A protein and the small-molecule ligand that binds it are described below.
Small molecule (SMILES): CC(=O)N[C@H]1[C@H](O[C@H]2[C@H](O[C@@H]3O[C@@H](C)[C@@H](O)[C@@H](O)[C@@H]3O)[C@@H](NC(C)=O)CO[C@@H]2CO[C@@H]2O[C@@H](C)[C@@H](O)[C@@H](O)[C@@H]2O)O[C@H](CO)[C@@H](O[C@@H]2O[C@H](CO)[C@@H](O)[C@H](O[C@@H]3O[C@H](CO)[C@@H](O)[C@H](O)[C@@H]3O)[C@@H]2O)[C@@H]1O

Binding-site contacts:
Ligand atom O5 contacts residue GLY63 of chain 1.A at 4.0 Å.
Ligand atom C5 contacts residue ASN86 of chain 1.A at 3.6 Å.
Ligand atom O6 contacts residue ASP20 of chain 1.A at 3.8 Å.
Ligand atom O5 contacts residue ALA62 of chain 1.A at 3.4 Å.
Ligand atom C6 contacts residue ALA62 of chain 1.A at 4.1 Å (hydrophobic).
Ligand atom C1 contacts residue ASP20 of chain 1.A at 4.3 Å.
Ligand atom C8 contacts residue ASN86 of chain 1.A at 4.5 Å.
Ligand atom C5 contacts residue GLY63 of chain 1.A at 4.0 Å.
Ligand atom C8 contacts residue SER87 of chain 1.A at 4.3 Å.
Ligand atom C3 contacts residue ASP20 of chain 1.A at 4.3 Å.
Ligand atom C1 contacts residue ALA62 of chain 1.A at 4.0 Å (hydrophobic).
Ligand atom C8 contacts residue LEU19 of chain 1.A at 4.0 Å (hydrophobic).
Ligand atom O5 contacts residue ASN86 of chain 1.A at 2.3 Å (h-bond).
Ligand atom N2 contacts residue ASP20 of chain 1.A at 2.9 Å (salt-bridge).
Ligand atom C2 contacts residue ASN86 of chain 1.A at 2.5 Å.
Ligand atom C1 contacts residue GLY63 of chain 1.A at 4.3 Å.
Ligand atom C8 contacts residue SER18 of chain 1.A at 4.1 Å.
Ligand atom C6 contacts residue ASP20 of chain 1.A at 3.5 Å.
Ligand atom C1 contacts residue ASP20 of chain 1.A at 4.1 Å.
Ligand atom C8 contacts residue ALA62 of chain 1.A at 4.5 Å (hydrophobic).
Ligand atom O6 contacts residue ALA62 of chain 1.A at 4.3 Å.
Ligand atom C2 contacts residue ASP20 of chain 1.A at 4.0 Å.
Ligand atom C7 contacts residue ASN86 of chain 1.A at 3.4 Å.
Ligand atom O7 contacts residue ASN86 of chain 1.A at 3.4 Å (h-bond).
Ligand atom C7 contacts residue ASP20 of chain 1.A at 3.4 Å.
Ligand atom C8 contacts residue ASP20 of chain 1.A at 3.1 Å.
Ligand atom N2 contacts residue ASN86 of chain 1.A at 3.0 Å (h-bond).
Ligand atom C5 contacts residue ASN86 of chain 1.A at 4.3 Å.
Ligand atom C6 contacts residue LEU108 of chain 1.A at 3.9 Å (hydrophobic).
Ligand atom C6 contacts residue SER84 of chain 1.A at 4.2 Å.
Ligand atom C3 contacts residue ASN86 of chain 1.A at 3.8 Å.
Ligand atom C4 contacts residue ASN86 of chain 1.A at 4.2 Å.
Ligand atom C1 contacts residue ASN86 of chain 1.A at 1.4 Å.
Ligand atom C6 contacts residue ASN86 of chain 1.A at 3.8 Å.
Ligand atom C6 contacts residue GLY63 of chain 1.A at 4.1 Å.

Sequence of chain 1.A:
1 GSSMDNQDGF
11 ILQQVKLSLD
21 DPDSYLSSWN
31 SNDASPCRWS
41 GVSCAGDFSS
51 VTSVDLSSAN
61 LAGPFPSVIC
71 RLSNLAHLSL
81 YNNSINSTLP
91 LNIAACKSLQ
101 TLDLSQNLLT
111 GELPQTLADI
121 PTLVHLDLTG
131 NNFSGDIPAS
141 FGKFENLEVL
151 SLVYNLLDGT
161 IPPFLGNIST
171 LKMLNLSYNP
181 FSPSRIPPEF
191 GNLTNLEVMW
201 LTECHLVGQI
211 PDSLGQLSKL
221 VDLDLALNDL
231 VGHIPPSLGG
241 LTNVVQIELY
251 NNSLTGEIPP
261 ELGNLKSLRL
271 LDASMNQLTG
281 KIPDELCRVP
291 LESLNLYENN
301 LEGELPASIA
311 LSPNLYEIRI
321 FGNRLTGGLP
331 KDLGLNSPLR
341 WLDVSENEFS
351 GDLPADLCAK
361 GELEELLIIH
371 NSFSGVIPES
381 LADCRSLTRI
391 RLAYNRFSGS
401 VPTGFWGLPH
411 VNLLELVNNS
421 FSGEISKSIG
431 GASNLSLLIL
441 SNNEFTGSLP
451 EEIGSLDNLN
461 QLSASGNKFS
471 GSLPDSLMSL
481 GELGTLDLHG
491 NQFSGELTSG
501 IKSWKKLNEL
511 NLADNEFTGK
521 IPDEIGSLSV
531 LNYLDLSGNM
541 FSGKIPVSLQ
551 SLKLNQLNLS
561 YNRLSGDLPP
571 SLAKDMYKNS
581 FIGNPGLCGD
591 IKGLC